The small molecule below binds the protein below.
Small molecule (SMILES): CC(C)(C)NC(=O)[C@@H](c1cccnc1)N(C(=O)c1cnc[nH]1)c1ccc(C(C)(C)C)cc1

Binding-site contacts:
Ligand atom C23 contacts residue GLU166 of chain 1.B at 3.8 Å.
Ligand atom C3 contacts residue GLN189 of chain 1.B at 3.2 Å.
Ligand atom C22 contacts residue LEU141 of chain 1.B at 3.2 Å (hydrophobic).
Ligand atom C24 contacts residue ASN142 of chain 1.B at 3.4 Å.
Ligand atom C7 contacts residue CYS145 of chain 1.B at 3.5 Å (hydrophobic).
Ligand atom C9 contacts residue THR26 of chain 1.B at 3.8 Å.
Ligand atom O contacts residue GLU166 of chain 1.B at 2.8 Å (salt-bridge).
Ligand atom C23 contacts residue PHE140 of chain 1.B at 3.5 Å (hydrophobic).
Ligand atom C14 contacts residue HIS41 of chain 1.B at 3.8 Å.
Ligand atom O1 contacts residue GLY143 of chain 1.B at 3.0 Å (h-bond).
Ligand atom C contacts residue GLU166 of chain 1.B at 3.5 Å.
Ligand atom C21 contacts residue HIS163 of chain 1.B at 3.7 Å.
Ligand atom C6 contacts residue CYS145 of chain 1.B at 3.7 Å (hydrophobic).
Ligand atom N4 contacts residue HIS163 of chain 1.B at 2.8 Å (h-bond).
Ligand atom N2 contacts residue THR25 of chain 1.B at 3.8 Å.
Ligand atom N4 contacts residue LEU141 of chain 1.B at 3.8 Å.
Ligand atom N3 contacts residue GLY143 of chain 1.B at 3.3 Å (h-bond).
Ligand atom C22 contacts residue HIS163 of chain 1.B at 3.7 Å.
Ligand atom C18 contacts residue GLN189 of chain 1.B at 3.6 Å.
Ligand atom C2 contacts residue GLN189 of chain 1.B at 3.3 Å.
Ligand atom C22 contacts residue SER144 of chain 1.B at 3.7 Å.
Ligand atom C21 contacts residue GLU166 of chain 1.B at 3.7 Å.
Ligand atom C18 contacts residue ARG188 of chain 1.B at 3.8 Å.
Ligand atom C15 contacts residue MET165 of chain 1.B at 3.9 Å (hydrophobic).
Ligand atom C24 contacts residue LEU141 of chain 1.B at 3.9 Å (hydrophobic).
Ligand atom N4 contacts residue SER144 of chain 1.B at 3.6 Å (h-bond).
Ligand atom N3 contacts residue CYS145 of chain 1.B at 3.8 Å.
Ligand atom C8 contacts residue HIS41 of chain 1.B at 3.7 Å.
Ligand atom C23 contacts residue ASN142 of chain 1.B at 3.7 Å.
Ligand atom C14 contacts residue HIS164 of chain 1.B at 3.8 Å.
Ligand atom C19 contacts residue ASP187 of chain 1.B at 3.8 Å.
Ligand atom C15 contacts residue HIS164 of chain 1.B at 3.3 Å.
Ligand atom O1 contacts residue ASN142 of chain 1.B at 3.3 Å.
Ligand atom C19 contacts residue HIS41 of chain 1.B at 3.7 Å.
Ligand atom O contacts residue MET165 of chain 1.B at 3.4 Å.
Ligand atom C22 contacts residue PHE140 of chain 1.B at 3.4 Å (hydrophobic).
Ligand atom N2 contacts residue HIS41 of chain 1.B at 3.8 Å.
Ligand atom C8 contacts residue CYS145 of chain 1.B at 3.7 Å (hydrophobic).
Ligand atom C23 contacts residue LEU141 of chain 1.B at 3.2 Å (hydrophobic).
Ligand atom C1 contacts residue GLN189 of chain 1.B at 3.8 Å.

Sequence of chain 1.B:
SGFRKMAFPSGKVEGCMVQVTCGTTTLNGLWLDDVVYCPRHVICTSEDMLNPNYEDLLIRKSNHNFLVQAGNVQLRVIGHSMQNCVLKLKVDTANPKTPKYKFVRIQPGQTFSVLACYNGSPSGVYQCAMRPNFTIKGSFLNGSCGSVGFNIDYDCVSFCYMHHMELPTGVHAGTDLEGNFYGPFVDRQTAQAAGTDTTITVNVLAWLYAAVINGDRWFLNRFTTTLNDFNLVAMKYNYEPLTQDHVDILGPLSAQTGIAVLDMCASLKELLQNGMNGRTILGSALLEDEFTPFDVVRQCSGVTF